Sequence of chain 1.B:
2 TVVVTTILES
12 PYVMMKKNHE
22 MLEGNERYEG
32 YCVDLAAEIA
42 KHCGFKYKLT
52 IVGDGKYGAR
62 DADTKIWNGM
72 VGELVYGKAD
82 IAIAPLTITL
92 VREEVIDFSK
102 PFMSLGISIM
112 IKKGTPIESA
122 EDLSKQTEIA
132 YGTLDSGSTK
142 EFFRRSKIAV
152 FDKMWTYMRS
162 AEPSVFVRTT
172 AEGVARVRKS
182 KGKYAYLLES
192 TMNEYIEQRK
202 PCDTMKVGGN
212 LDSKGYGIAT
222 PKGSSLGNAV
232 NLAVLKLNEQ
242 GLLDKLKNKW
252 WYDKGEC

This small molecule binds to this protein.
Small molecule (SMILES): N[C@H](Cn1ccc(=O)n(Cc2ccc(C(=O)O)cc2)c1=O)C(=O)O

Binding-site contacts:
Ligand atom C02 contacts residue THR88 of chain 1.B at 3.8 Å.
Ligand atom N01 contacts residue PRO86 of chain 1.B at 3.1 Å (h-bond).
Ligand atom C16 contacts residue THR171 of chain 1.B at 3.4 Å.
Ligand atom C05 contacts residue TYR217 of chain 1.B at 3.9 Å (hydrophobic).
Ligand atom O24 contacts residue THR88 of chain 1.B at 2.7 Å (h-bond).
Ligand atom O23 contacts residue ARG93 of chain 1.B at 3.0 Å (salt-bridge).
Ligand atom N04 contacts residue TYR58 of chain 1.B at 3.6 Å.
Ligand atom C22 contacts residue THR88 of chain 1.B at 3.9 Å.
Ligand atom O18 contacts residue THR140 of chain 1.B at 2.5 Å (h-bond).
Ligand atom O24 contacts residue ARG93 of chain 1.B at 2.8 Å (salt-bridge).
Ligand atom C06 contacts residue TYR217 of chain 1.B at 3.5 Å (hydrophobic).
Ligand atom O24 contacts residue PRO86 of chain 1.B at 3.7 Å.
Ligand atom C03 contacts residue PRO86 of chain 1.B at 3.5 Å (hydrophobic).
Ligand atom O19 contacts residue THR140 of chain 1.B at 3.6 Å.
Ligand atom O23 contacts residue TYR58 of chain 1.B at 3.8 Å.
Ligand atom O19 contacts residue LEU135 of chain 1.B at 3.6 Å.
Ligand atom N01 contacts residue THR88 of chain 1.B at 2.7 Å (h-bond).
Ligand atom C06 contacts residue PRO86 of chain 1.B at 3.5 Å (hydrophobic).
Ligand atom N04 contacts residue PRO86 of chain 1.B at 3.9 Å.
Ligand atom C05 contacts residue TYR58 of chain 1.B at 3.5 Å (hydrophobic).
Ligand atom O18 contacts residue LEU189 of chain 1.B at 3.4 Å.
Ligand atom C15 contacts residue THR171 of chain 1.B at 3.7 Å.
Ligand atom O08 contacts residue MET193 of chain 1.B at 3.8 Å.
Ligand atom C17 contacts residue GLU190 of chain 1.B at 3.9 Å.
Ligand atom O24 contacts residue LEU87 of chain 1.B at 3.7 Å.
Ligand atom N01 contacts residue TYR217 of chain 1.B at 3.5 Å.
Ligand atom C22 contacts residue ARG93 of chain 1.B at 3.6 Å.
Ligand atom C22 contacts residue PRO86 of chain 1.B at 3.8 Å (hydrophobic).
Ligand atom C06 contacts residue TYR58 of chain 1.B at 3.9 Å (hydrophobic).
Ligand atom C07 contacts residue GLU10 of chain 1.B at 3.9 Å.
Ligand atom N09 contacts residue GLU10 of chain 1.B at 3.8 Å.
Ligand atom O18 contacts residue GLU190 of chain 1.B at 3.0 Å (salt-bridge).
Ligand atom C11 contacts residue THR171 of chain 1.B at 3.9 Å.
Ligand atom C02 contacts residue PRO86 of chain 1.B at 3.6 Å (hydrophobic).
Ligand atom O08 contacts residue GLU10 of chain 1.B at 3.9 Å.
Ligand atom C17 contacts residue THR140 of chain 1.B at 3.2 Å.
Ligand atom C12 contacts residue MET193 of chain 1.B at 3.9 Å (hydrophobic).
Ligand atom C03 contacts residue TYR58 of chain 1.B at 3.4 Å (hydrophobic).
Ligand atom C13 contacts residue GLU190 of chain 1.B at 3.4 Å.
Ligand atom C05 contacts residue PRO86 of chain 1.B at 3.2 Å (hydrophobic).